Sequence of chain 1.B:
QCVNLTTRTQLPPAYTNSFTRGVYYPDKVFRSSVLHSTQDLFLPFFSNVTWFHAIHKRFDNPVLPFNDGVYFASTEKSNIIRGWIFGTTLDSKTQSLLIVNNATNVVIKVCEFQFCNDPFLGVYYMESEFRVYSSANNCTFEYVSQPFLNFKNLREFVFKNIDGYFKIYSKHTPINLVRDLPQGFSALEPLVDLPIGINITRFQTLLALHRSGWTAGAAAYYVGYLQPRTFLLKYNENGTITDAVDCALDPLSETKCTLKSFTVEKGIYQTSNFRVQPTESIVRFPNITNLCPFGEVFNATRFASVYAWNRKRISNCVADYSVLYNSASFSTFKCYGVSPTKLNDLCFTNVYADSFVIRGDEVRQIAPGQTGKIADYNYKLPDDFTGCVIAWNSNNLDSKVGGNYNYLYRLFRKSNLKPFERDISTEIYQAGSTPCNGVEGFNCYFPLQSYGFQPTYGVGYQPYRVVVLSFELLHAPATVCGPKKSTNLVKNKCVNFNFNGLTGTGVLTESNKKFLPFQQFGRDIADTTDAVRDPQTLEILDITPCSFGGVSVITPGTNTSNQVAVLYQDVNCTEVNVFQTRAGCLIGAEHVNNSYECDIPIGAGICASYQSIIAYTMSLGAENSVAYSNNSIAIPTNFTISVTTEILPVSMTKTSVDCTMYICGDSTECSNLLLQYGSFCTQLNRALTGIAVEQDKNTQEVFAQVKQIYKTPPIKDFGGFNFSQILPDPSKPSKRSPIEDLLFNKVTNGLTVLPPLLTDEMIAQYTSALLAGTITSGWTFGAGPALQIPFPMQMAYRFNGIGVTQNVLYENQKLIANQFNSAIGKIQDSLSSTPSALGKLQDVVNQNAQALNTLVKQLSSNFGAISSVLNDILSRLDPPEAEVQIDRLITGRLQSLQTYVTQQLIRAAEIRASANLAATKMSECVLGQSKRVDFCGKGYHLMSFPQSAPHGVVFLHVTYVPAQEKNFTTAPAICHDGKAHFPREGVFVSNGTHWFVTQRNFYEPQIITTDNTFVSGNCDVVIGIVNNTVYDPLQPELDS

Sequence of chain 1.A:
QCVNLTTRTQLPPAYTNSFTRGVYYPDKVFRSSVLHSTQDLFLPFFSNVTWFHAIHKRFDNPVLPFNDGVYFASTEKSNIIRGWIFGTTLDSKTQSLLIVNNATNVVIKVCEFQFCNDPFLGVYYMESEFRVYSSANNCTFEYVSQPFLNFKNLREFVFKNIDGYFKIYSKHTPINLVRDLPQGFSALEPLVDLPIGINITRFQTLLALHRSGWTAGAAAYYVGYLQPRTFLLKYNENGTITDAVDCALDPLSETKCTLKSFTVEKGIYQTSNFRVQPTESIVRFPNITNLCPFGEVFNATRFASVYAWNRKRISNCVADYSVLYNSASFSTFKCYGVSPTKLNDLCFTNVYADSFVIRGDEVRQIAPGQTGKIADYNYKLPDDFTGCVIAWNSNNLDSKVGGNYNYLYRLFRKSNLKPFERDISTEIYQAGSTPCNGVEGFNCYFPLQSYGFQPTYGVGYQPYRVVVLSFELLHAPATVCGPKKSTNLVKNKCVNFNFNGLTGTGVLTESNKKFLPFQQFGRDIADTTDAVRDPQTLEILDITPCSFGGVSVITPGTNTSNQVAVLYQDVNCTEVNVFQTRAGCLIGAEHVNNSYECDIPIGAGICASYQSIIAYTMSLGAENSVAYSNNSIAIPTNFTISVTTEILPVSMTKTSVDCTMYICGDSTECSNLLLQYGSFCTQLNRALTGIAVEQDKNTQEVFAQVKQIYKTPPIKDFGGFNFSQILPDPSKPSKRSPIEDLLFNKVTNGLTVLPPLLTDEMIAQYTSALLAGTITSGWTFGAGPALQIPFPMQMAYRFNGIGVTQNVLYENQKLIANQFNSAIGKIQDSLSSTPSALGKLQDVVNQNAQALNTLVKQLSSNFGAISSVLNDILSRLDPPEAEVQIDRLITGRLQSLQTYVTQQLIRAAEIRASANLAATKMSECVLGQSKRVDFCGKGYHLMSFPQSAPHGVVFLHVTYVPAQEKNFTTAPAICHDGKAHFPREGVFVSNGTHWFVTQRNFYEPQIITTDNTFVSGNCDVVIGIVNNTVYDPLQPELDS

A protein and the small-molecule ligand that binds it are described below.
Small molecule (SMILES): CC(=O)N[C@H]1[C@H](O[C@H]2[C@H](O)[C@@H](NC(C)=O)CO[C@@H]2CO)O[C@H](CO)[C@@H](O)[C@@H]1O

Binding-site contacts:
Ligand atom C4 contacts residue ALA706 of chain 1.A at 4.1 Å (hydrophobic).
Ligand atom C7 contacts residue ASN1074 of chain 1.A at 3.6 Å.
Ligand atom O7 contacts residue SER704 of chain 1.A at 4.2 Å.
Ligand atom C6 contacts residue ALA706 of chain 1.A at 4.4 Å (hydrophobic).
Ligand atom C1 contacts residue ASN1074 of chain 1.A at 1.4 Å.
Ligand atom C8 contacts residue ALA706 of chain 1.A at 4.5 Å (hydrophobic).
Ligand atom C4 contacts residue ASN1074 of chain 1.A at 4.2 Å.
Ligand atom C8 contacts residue LYS1073 of chain 1.A at 4.3 Å.
Ligand atom N2 contacts residue ASN1074 of chain 1.A at 2.9 Å (h-bond).
Ligand atom C7 contacts residue ALA706 of chain 1.A at 4.1 Å (hydrophobic).
Ligand atom C5 contacts residue ASN1074 of chain 1.A at 3.6 Å.
Ligand atom C3 contacts residue ASN1074 of chain 1.A at 3.8 Å.
Ligand atom C1 contacts residue GLN895 of chain 1.B at 4.2 Å.
Ligand atom C5 contacts residue ALA706 of chain 1.A at 3.7 Å (hydrophobic).
Ligand atom O7 contacts residue ASN1074 of chain 1.A at 3.8 Å.
Ligand atom O4 contacts residue ALA706 of chain 1.A at 3.7 Å.
Ligand atom O5 contacts residue ASN1074 of chain 1.A at 2.3 Å (h-bond).
Ligand atom C8 contacts residue ASN1074 of chain 1.A at 4.3 Å.
Ligand atom C3 contacts residue ALA706 of chain 1.A at 4.3 Å (hydrophobic).
Ligand atom C8 contacts residue GLU1072 of chain 1.A at 3.4 Å.
Ligand atom C2 contacts residue ASN1074 of chain 1.A at 2.5 Å.
Ligand atom O7 contacts residue ALA706 of chain 1.A at 3.7 Å.